Sequence of chain 41.B:
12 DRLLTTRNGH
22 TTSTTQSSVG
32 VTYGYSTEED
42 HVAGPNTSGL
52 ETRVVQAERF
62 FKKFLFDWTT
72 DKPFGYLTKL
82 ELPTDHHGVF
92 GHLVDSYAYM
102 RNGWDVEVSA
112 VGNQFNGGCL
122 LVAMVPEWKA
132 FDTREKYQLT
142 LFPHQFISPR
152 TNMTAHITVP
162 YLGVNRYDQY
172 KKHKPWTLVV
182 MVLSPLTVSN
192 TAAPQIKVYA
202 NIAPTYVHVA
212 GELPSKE

Binding-site contacts:
Ligand atom O5S contacts residue ARG56 of chain 45.C at 3.6 Å (salt-bridge).
Ligand atom O5S contacts residue ASN88 of chain 45.C at 3.0 Å (h-bond).
Ligand atom O3 contacts residue LYS193 of chain 41.A at 2.8 Å (salt-bridge).
Ligand atom O3 contacts residue ARG56 of chain 45.C at 3.9 Å.
Ligand atom O5 contacts residue ARG135 of chain 41.B at 3.2 Å.
Ligand atom O6S contacts residue ARG56 of chain 45.C at 3.7 Å.
Ligand atom O1S contacts residue ASP58 of chain 45.C at 4.1 Å.
Ligand atom O6 contacts residue ARG135 of chain 41.B at 3.6 Å.
Ligand atom O5S contacts residue ARG135 of chain 41.B at 3.6 Å.
Ligand atom O3S contacts residue LYS193 of chain 41.A at 3.1 Å (salt-bridge).
Ligand atom O6S contacts residue LYS193 of chain 41.A at 3.4 Å.
Ligand atom O1S contacts residue ASP59 of chain 45.C at 3.0 Å.
Ligand atom S2 contacts residue ARG135 of chain 41.B at 4.0 Å.
Ligand atom C1 contacts residue ASP133 of chain 41.B at 4.0 Å.
Ligand atom O6S contacts residue ASN88 of chain 45.C at 3.9 Å.
Ligand atom C4 contacts residue LYS193 of chain 41.A at 3.4 Å.
Ligand atom S1 contacts residue ASP58 of chain 45.C at 3.7 Å.
Ligand atom C5 contacts residue ARG135 of chain 41.B at 4.1 Å.
Ligand atom C3 contacts residue ARG56 of chain 45.C at 3.9 Å.
Ligand atom C3 contacts residue LYS193 of chain 41.A at 3.6 Å.
Ligand atom O2S contacts residue ASP58 of chain 45.C at 2.3 Å (salt-bridge).
Ligand atom S2 contacts residue ARG56 of chain 45.C at 3.4 Å (salt-bridge).
Ligand atom S1 contacts residue ASP59 of chain 45.C at 3.7 Å.
Ligand atom O3 contacts residue ASP59 of chain 45.C at 4.0 Å.
Ligand atom O1 contacts residue ASP133 of chain 41.B at 4.1 Å.
Ligand atom S2 contacts residue ASN88 of chain 45.C at 4.0 Å.
Ligand atom C5 contacts residue THR134 of chain 41.B at 3.9 Å.
Ligand atom C2 contacts residue LYS193 of chain 41.A at 3.6 Å.
Ligand atom C6 contacts residue ARG135 of chain 41.B at 3.8 Å.
Ligand atom O2S contacts residue ARG56 of chain 45.C at 4.1 Å.
Ligand atom O6 contacts residue LYS193 of chain 41.A at 3.5 Å.
Ligand atom N2 contacts residue ARG56 of chain 45.C at 3.9 Å.
Ligand atom O2S contacts residue ASP59 of chain 45.C at 3.2 Å.
Ligand atom O3S contacts residue THR134 of chain 41.B at 3.3 Å (h-bond).
Ligand atom O4S contacts residue ARG56 of chain 45.C at 2.5 Å (salt-bridge).
Ligand atom O6B contacts residue LYS193 of chain 41.A at 4.1 Å.
Ligand atom O5 contacts residue LYS193 of chain 41.A at 3.6 Å.
Ligand atom C6 contacts residue THR134 of chain 41.B at 3.5 Å.
Ligand atom O6S contacts residue ARG135 of chain 41.B at 3.7 Å.
Ligand atom O4 contacts residue THR195 of chain 41.A at 3.7 Å.

Sequence of chain 41.A:
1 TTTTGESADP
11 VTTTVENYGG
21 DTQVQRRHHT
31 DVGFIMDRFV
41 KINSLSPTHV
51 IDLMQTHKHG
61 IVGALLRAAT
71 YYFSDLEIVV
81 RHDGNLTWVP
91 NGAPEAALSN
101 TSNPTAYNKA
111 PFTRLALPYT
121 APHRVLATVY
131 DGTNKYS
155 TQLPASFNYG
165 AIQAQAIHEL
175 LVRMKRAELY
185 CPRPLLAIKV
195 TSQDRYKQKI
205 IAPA

The protein below binds the small molecule below.
Small molecule (SMILES): O=C(O)[C@@H]1O[C@@H](O[C@H]2[C@H](O)[C@@H](NS(=O)(=O)O)[C@@H](O)O[C@@H]2COS(=O)(=O)O)[C@H](OS(=O)(=O)O)[C@@H](O)[C@@H]1O[C@H]1O[C@H](COS(=O)(=O)O)[C@@H](O)[C@H](O)[C@H]1NS(=O)(=O)O

Sequence of chain 45.C:
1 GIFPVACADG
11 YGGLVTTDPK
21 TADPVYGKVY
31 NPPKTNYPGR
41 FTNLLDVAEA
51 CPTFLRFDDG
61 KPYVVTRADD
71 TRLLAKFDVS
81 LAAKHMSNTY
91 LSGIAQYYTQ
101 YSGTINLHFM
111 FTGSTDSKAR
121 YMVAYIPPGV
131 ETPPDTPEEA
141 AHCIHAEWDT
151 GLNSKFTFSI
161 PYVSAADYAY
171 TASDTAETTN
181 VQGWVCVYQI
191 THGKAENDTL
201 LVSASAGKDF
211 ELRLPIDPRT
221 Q